Sequence of chain 1.A:
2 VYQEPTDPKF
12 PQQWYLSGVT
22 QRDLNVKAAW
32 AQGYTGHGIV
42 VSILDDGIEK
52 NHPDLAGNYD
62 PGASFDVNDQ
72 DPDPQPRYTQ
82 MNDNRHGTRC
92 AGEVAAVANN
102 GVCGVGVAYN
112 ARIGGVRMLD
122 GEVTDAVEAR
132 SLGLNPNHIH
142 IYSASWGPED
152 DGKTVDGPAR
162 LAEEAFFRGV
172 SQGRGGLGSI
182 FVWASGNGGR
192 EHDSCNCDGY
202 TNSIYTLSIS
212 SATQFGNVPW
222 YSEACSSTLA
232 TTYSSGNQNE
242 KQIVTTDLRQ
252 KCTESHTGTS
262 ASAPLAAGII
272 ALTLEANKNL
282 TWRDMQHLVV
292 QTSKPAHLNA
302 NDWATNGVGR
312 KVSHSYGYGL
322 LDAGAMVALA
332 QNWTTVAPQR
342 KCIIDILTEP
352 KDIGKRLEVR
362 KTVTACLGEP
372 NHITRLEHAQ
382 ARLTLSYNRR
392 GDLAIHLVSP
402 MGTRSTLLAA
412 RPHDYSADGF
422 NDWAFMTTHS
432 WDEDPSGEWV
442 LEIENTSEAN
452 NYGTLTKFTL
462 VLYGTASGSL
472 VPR

Binding-site contacts:
Ligand atom N35 contacts residue ASP151 of chain 1.A at 3.5 Å (salt-bridge).
Ligand atom C18 contacts residue ASP151 of chain 1.A at 3.5 Å.
Ligand atom C27 contacts residue ASP199 of chain 1.A at 3.2 Å.
Ligand atom O contacts residue GLU150 of chain 1.A at 3.3 Å.
Ligand atom NH1 contacts residue LEU120 of chain 1.A at 3.4 Å (h-bond).
Ligand atom C16 contacts residue SER261 of chain 1.A at 3.2 Å.
Ligand atom O contacts residue GLY148 of chain 1.A at 3.1 Å (h-bond).
Ligand atom N35 contacts residue PRO149 of chain 1.A at 3.1 Å (h-bond).
Ligand atom N34 contacts residue ALA185 of chain 1.A at 2.8 Å (h-bond).
Ligand atom NE contacts residue GLU129 of chain 1.A at 2.8 Å (salt-bridge).
Ligand atom N contacts residue GLU150 of chain 1.A at 3.4 Å (salt-bridge).
Ligand atom CG contacts residue GLU129 of chain 1.A at 3.3 Å.
Ligand atom N35 contacts residue ASP199 of chain 1.A at 2.8 Å (salt-bridge).
Ligand atom CA contacts residue GLY148 of chain 1.A at 3.3 Å.
Ligand atom C22 contacts residue SER146 of chain 1.A at 3.5 Å.
Ligand atom CD contacts residue GLU129 of chain 1.A at 3.5 Å.
Ligand atom C22 contacts residue TRP147 of chain 1.A at 3.4 Å (hydrophobic).
Ligand atom C22 contacts residue THR260 of chain 1.A at 3.5 Å.
Ligand atom NE contacts residue TYR201 of chain 1.A at 3.1 Å (h-bond).
Ligand atom C21 contacts residue ALA185 of chain 1.A at 3.5 Å (hydrophobic).
Ligand atom NH2 contacts residue GLY158 of chain 1.A at 3.2 Å (h-bond).
Ligand atom C19 contacts residue ASP151 of chain 1.A at 3.2 Å.
Ligand atom N contacts residue GLY148 of chain 1.A at 2.9 Å (h-bond).
Ligand atom CD contacts residue VAL124 of chain 1.A at 3.4 Å (hydrophobic).
Ligand atom NE contacts residue ASP47 of chain 1.A at 2.9 Å (salt-bridge).
Ligand atom NH1 contacts residue GLU129 of chain 1.A at 2.8 Å (salt-bridge).
Ligand atom N23 contacts residue SER146 of chain 1.A at 2.7 Å (h-bond).
Ligand atom NH1 contacts residue THR125 of chain 1.A at 3.5 Å.
Ligand atom NH2 contacts residue ASP157 of chain 1.A at 3.1 Å (salt-bridge).
Ligand atom NH1 contacts residue ASP157 of chain 1.A at 2.7 Å (salt-bridge).
Ligand atom C16 contacts residue SER146 of chain 1.A at 3.5 Å.
Ligand atom NH2 contacts residue LEU120 of chain 1.A at 2.7 Å (h-bond).
Ligand atom NH1 contacts residue VAL124 of chain 1.A at 2.8 Å (h-bond).
Ligand atom CZ contacts residue ASP157 of chain 1.A at 3.4 Å.
Ligand atom NE contacts residue ASP84 of chain 1.A at 3.5 Å (salt-bridge).
Ligand atom NH1 contacts residue ASN85 of chain 1.A at 2.9 Å (h-bond).
Ligand atom CZ contacts residue TYR201 of chain 1.A at 3.4 Å (hydrophobic).
Ligand atom NH2 contacts residue TYR201 of chain 1.A at 2.8 Å (h-bond).
Ligand atom N34 contacts residue ASP199 of chain 1.A at 2.8 Å (salt-bridge).
Ligand atom O contacts residue TRP147 of chain 1.A at 3.2 Å.

The small molecule below binds the protein below.
Small molecule (SMILES): CC(C)[C@H](NC(=O)[C@H](CCCN=C(N)N)NC(=O)[C@H](CCCN=C(N)N)NC(=O)[C@@H](N)CCCN=C(N)N)C(=O)N[C@@H](CCCN=C(N)N)C(=O)NCc1ccc(C(=N)N)cc1